Sequence of chain 1.C:
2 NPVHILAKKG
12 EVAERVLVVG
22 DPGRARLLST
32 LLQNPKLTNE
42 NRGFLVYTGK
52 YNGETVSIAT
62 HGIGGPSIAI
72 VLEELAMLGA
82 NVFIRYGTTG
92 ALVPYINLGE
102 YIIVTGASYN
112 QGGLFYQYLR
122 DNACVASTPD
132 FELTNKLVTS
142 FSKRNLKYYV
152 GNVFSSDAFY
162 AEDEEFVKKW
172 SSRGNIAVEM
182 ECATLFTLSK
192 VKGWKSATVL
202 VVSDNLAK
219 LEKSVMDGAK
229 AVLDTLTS

This small molecule binds to this protein.
Small molecule (SMILES): CSC[C@H]1O[C@@H](n2cnc3c(N)ncnc32)[C@H](O)[C@@H]1O

Binding-site contacts:
Ligand atom O3' contacts residue ILE64 of chain 1.C at 3.7 Å.
Ligand atom O4' contacts residue SO41 of chain 1.H at 3.2 Å (h-bond).
Ligand atom N7 contacts residue ASP205 of chain 1.C at 3.1 Å (salt-bridge).
Ligand atom N3 contacts residue GLU180 of chain 1.C at 3.8 Å.
Ligand atom C4' contacts residue SO41 of chain 1.H at 3.6 Å.
Ligand atom O2' contacts residue MET181 of chain 1.C at 3.0 Å (h-bond).
Ligand atom N7 contacts residue GLY91 of chain 1.C at 3.5 Å (h-bond).
Ligand atom O2' contacts residue SO41 of chain 1.H at 3.5 Å (h-bond).
Ligand atom C6 contacts residue VAL179 of chain 1.C at 3.7 Å (hydrophobic).
Ligand atom N1 contacts residue VAL179 of chain 1.C at 3.5 Å.
Ligand atom C8 contacts residue SER204 of chain 1.C at 3.7 Å.
Ligand atom C4' contacts residue ARG43 of chain 1.B at 3.6 Å.
Ligand atom N7 contacts residue SER204 of chain 1.C at 3.7 Å.
Ligand atom S5' contacts residue ARG43 of chain 1.B at 3.2 Å (salt-bridge).
Ligand atom C1' contacts residue THR89 of chain 1.C at 3.2 Å.
Ligand atom O3' contacts residue SO41 of chain 1.H at 3.0 Å (h-bond).
Ligand atom N7 contacts residue THR90 of chain 1.C at 3.5 Å.
Ligand atom C5 contacts residue PHE160 of chain 1.C at 3.8 Å (hydrophobic).
Ligand atom C8 contacts residue THR89 of chain 1.C at 3.5 Å.
Ligand atom O4' contacts residue THR89 of chain 1.C at 2.9 Å (h-bond).
Ligand atom C6 contacts residue PHE160 of chain 1.C at 3.6 Å (hydrophobic).
Ligand atom O2' contacts residue GLU182 of chain 1.C at 2.3 Å (salt-bridge).
Ligand atom C2 contacts residue PHE160 of chain 1.C at 3.4 Å (hydrophobic).
Ligand atom C5' contacts residue HIS5 of chain 1.B at 3.0 Å.
Ligand atom O2' contacts residue ARG86 of chain 1.C at 3.5 Å (salt-bridge).
Ligand atom N6 contacts residue LEU207 of chain 1.C at 3.5 Å.
Ligand atom N3 contacts residue PHE160 of chain 1.C at 3.7 Å.
Ligand atom N6 contacts residue VAL179 of chain 1.C at 3.7 Å.
Ligand atom C1' contacts residue SO41 of chain 1.H at 3.4 Å.
Ligand atom C2' contacts residue GLU182 of chain 1.C at 3.6 Å.
Ligand atom N9 contacts residue THR89 of chain 1.C at 3.5 Å (h-bond).
Ligand atom N6 contacts residue ASP205 of chain 1.C at 3.1 Å (salt-bridge).
Ligand atom S5' contacts residue HIS5 of chain 1.B at 3.0 Å (h-bond).
Ligand atom N1 contacts residue PHE160 of chain 1.C at 3.6 Å.
Ligand atom N1 contacts residue GLU163 of chain 1.C at 3.0 Å (salt-bridge).
Ligand atom O2' contacts residue GLU180 of chain 1.C at 3.5 Å.
Ligand atom C2 contacts residue GLU163 of chain 1.C at 3.4 Å.
Ligand atom N3 contacts residue MET181 of chain 1.C at 3.6 Å.
Ligand atom O3' contacts residue GLU182 of chain 1.C at 3.4 Å (salt-bridge).
Ligand atom C8 contacts residue THR90 of chain 1.C at 3.6 Å.

Sequence of chain 1.B:
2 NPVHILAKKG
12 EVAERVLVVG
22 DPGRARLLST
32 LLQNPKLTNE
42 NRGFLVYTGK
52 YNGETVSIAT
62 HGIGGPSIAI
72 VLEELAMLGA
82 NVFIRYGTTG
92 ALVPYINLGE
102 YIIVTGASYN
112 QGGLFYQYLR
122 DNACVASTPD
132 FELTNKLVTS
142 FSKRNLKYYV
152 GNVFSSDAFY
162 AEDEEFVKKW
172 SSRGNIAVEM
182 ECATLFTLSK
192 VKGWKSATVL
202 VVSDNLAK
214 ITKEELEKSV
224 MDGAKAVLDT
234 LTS